The protein below binds the small molecule below.
Small molecule (SMILES): Nc1ccn([C@H]2C[C@H](O)[C@@H](COP(=O)(O)O)O2)c(=O)n1

Binding-site contacts:
Ligand atom O3' contacts residue DA4 of chain 26.D at 4.2 Å.
Ligand atom C4' contacts residue DA4 of chain 26.D at 4.3 Å.
Ligand atom C2' contacts residue DA4 of chain 26.D at 3.5 Å.
Ligand atom C3' contacts residue DA4 of chain 26.D at 3.3 Å.
Ligand atom C5' contacts residue DA4 of chain 26.D at 4.0 Å.
Ligand atom OP2 contacts residue DA4 of chain 26.D at 3.6 Å.
Ligand atom P contacts residue DA4 of chain 26.D at 3.2 Å.
Ligand atom O5' contacts residue DA4 of chain 26.D at 4.0 Å.
Ligand atom OP1 contacts residue DA4 of chain 26.D at 2.2 Å.